A small-molecule ligand and the protein it binds are described below.
Small molecule (SMILES): CC(=O)N[C@@H]1[C@@H](O)[C@H](O)[C@@H](CO)O[C@H]1O

Sequence of chain 1.B:
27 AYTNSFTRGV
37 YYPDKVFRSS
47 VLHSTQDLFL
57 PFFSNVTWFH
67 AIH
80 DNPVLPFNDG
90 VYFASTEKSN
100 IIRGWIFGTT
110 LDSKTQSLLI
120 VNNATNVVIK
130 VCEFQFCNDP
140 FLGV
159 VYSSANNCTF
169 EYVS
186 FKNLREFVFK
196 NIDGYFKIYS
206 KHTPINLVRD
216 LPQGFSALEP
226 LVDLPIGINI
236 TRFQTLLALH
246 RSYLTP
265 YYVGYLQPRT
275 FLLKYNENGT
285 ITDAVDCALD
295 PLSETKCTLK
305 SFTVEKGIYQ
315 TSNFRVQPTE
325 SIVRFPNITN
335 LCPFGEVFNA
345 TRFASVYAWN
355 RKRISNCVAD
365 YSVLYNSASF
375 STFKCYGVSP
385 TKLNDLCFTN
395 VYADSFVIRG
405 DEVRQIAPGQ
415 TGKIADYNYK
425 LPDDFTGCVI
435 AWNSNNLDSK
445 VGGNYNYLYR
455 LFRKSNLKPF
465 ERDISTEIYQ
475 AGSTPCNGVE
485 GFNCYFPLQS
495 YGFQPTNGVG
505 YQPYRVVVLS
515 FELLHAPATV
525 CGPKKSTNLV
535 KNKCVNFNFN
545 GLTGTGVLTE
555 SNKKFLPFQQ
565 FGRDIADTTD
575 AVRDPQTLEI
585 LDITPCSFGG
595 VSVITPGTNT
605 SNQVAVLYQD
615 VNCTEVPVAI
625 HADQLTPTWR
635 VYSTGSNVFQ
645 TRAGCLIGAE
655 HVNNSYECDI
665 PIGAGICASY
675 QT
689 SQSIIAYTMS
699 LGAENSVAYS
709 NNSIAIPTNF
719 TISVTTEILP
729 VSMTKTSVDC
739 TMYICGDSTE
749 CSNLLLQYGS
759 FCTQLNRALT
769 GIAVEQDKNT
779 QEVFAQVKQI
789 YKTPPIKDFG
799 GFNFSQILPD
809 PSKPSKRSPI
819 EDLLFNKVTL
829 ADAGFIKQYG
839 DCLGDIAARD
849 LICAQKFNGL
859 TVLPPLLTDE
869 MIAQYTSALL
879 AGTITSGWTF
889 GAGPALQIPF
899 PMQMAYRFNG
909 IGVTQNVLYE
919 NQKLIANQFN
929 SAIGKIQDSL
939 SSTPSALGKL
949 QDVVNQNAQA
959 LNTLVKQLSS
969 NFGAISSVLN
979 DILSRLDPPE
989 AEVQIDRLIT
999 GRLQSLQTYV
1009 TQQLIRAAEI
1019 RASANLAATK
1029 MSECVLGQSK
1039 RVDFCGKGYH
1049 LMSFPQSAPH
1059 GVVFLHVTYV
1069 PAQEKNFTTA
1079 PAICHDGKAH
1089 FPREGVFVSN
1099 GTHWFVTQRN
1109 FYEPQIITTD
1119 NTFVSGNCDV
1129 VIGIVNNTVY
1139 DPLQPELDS

Binding-site contacts:
Ligand atom C8 contacts residue ASN709 of chain 1.B at 3.4 Å.
Ligand atom C8 contacts residue GLY1131 of chain 1.B at 4.5 Å.
Ligand atom C5 contacts residue ASN709 of chain 1.B at 3.6 Å.
Ligand atom O5 contacts residue ASN709 of chain 1.B at 2.3 Å (h-bond).
Ligand atom C2 contacts residue ASN709 of chain 1.B at 2.4 Å.
Ligand atom C8 contacts residue ILE1130 of chain 1.B at 4.3 Å (hydrophobic).
Ligand atom N2 contacts residue ASN709 of chain 1.B at 2.9 Å (h-bond).
Ligand atom C7 contacts residue ASN709 of chain 1.B at 3.4 Å.
Ligand atom O7 contacts residue GLY1131 of chain 1.B at 3.5 Å.
Ligand atom C3 contacts residue ASN709 of chain 1.B at 3.8 Å.
Ligand atom O7 contacts residue ASN709 of chain 1.B at 4.1 Å.
Ligand atom O6 contacts residue ASN709 of chain 1.B at 4.3 Å.
Ligand atom C1 contacts residue ASN709 of chain 1.B at 1.4 Å.
Ligand atom C7 contacts residue GLY1131 of chain 1.B at 4.0 Å.
Ligand atom C4 contacts residue ASN709 of chain 1.B at 4.2 Å.